Binding-site contacts:
Ligand atom C44 contacts residue VAL32 of chain 1.B at 3.5 Å (hydrophobic).
Ligand atom C47 contacts residue ASP30 of chain 1.B at 2.9 Å.
Ligand atom C50 contacts residue ILE84 of chain 1.B at 3.5 Å (hydrophobic).
Ligand atom C54 contacts residue GLY27 of chain 1.A at 3.2 Å.
Ligand atom C24 contacts residue GLY49 of chain 1.B at 3.2 Å.
Ligand atom C49 contacts residue GLY48 of chain 1.B at 3.4 Å.
Ligand atom C21 contacts residue ASP25 of chain 1.A at 3.3 Å.
Ligand atom O20 contacts residue ASP25 of chain 1.A at 3.1 Å (salt-bridge).
Ligand atom O20 contacts residue ASP25 of chain 1.B at 2.6 Å (salt-bridge).
Ligand atom C28 contacts residue ASP25 of chain 1.B at 2.9 Å.
Ligand atom C50 contacts residue ASP25 of chain 1.B at 3.6 Å.
Ligand atom C38 contacts residue ASP30 of chain 1.A at 3.3 Å.
Ligand atom N30 contacts residue GLY27 of chain 1.A at 3.3 Å (h-bond).
Ligand atom C52 contacts residue VAL82 of chain 1.B at 3.3 Å (hydrophobic).
Ligand atom S50 contacts residue ILE84 of chain 1.B at 3.5 Å.
Ligand atom C34 contacts residue ALA28 of chain 1.A at 3.5 Å (hydrophobic).
Ligand atom O20 contacts residue GLY27 of chain 1.B at 3.0 Å.
Ligand atom C24 contacts residue ILE50 of chain 1.B at 3.4 Å (hydrophobic).
Ligand atom C41 contacts residue ASP29 of chain 1.B at 3.4 Å.
Ligand atom C40 contacts residue ASP30 of chain 1.B at 3.1 Å.
Ligand atom O50 contacts residue GLY49 of chain 1.A at 3.3 Å.
Ligand atom O21 contacts residue ASP25 of chain 1.A at 3.0 Å (salt-bridge).
Ligand atom O40 contacts residue GLY49 of chain 1.B at 3.4 Å.
Ligand atom C52 contacts residue LEU23 of chain 1.B at 3.2 Å (hydrophobic).
Ligand atom O30 contacts residue ASP29 of chain 1.A at 3.2 Å (salt-bridge).
Ligand atom O41 contacts residue ALA28 of chain 1.B at 3.5 Å.
Ligand atom C31 contacts residue GLY48 of chain 1.A at 3.1 Å.
Ligand atom C29 contacts residue ASP25 of chain 1.B at 3.3 Å.
Ligand atom O20 contacts residue ALA28 of chain 1.B at 3.4 Å (h-bond).
Ligand atom C44 contacts residue ASP30 of chain 1.B at 3.5 Å.
Ligand atom C24 contacts residue PRO81 of chain 1.A at 3.6 Å (hydrophobic).
Ligand atom O40 contacts residue ILE50 of chain 1.A at 3.6 Å.
Ligand atom C23 contacts residue ILE50 of chain 1.B at 3.5 Å (hydrophobic).
Ligand atom O21 contacts residue GLY27 of chain 1.A at 3.5 Å.
Ligand atom N2 contacts residue GLY27 of chain 1.B at 3.4 Å (h-bond).
Ligand atom C47 contacts residue ILE47 of chain 1.B at 3.4 Å (hydrophobic).
Ligand atom C33 contacts residue ALA28 of chain 1.A at 3.6 Å (hydrophobic).
Ligand atom C35 contacts residue GLY48 of chain 1.A at 3.4 Å.
Ligand atom N50 contacts residue ASP25 of chain 1.B at 3.5 Å (salt-bridge).
Ligand atom C45 contacts residue ASP29 of chain 1.B at 3.6 Å.

Sequence of chain 1.A:
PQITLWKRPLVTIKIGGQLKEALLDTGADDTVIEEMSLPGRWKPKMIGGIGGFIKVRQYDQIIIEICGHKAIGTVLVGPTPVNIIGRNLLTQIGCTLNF

Sequence of chain 1.B:
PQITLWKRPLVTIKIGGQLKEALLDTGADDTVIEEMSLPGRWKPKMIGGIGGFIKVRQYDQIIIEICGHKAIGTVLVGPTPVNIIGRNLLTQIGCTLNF

This small molecule binds to this protein.
Small molecule (SMILES): Cc1cccc(C)c1OCC(=O)N[C@@H](Cc1ccccc1)[C@H](O)C(=O)N1CSC(C)(C)[C@H]1C(=O)N[C@H]1c2ccccc2C[C@H]1O